Binding-site contacts:
Ligand atom O4 contacts residue LYS190 of chain 8.A at 3.2 Å (salt-bridge).
Ligand atom C5 contacts residue LYS190 of chain 8.A at 4.4 Å.
Ligand atom C7 contacts residue ASN106 of chain 8.A at 3.9 Å.
Ligand atom C6 contacts residue ASN188 of chain 8.A at 4.1 Å.
Ligand atom C8 contacts residue ASN106 of chain 8.A at 3.0 Å.
Ligand atom O5 contacts residue ASN188 of chain 8.A at 3.4 Å (h-bond).
Ligand atom O6 contacts residue ASN188 of chain 8.A at 3.4 Å (h-bond).
Ligand atom N2 contacts residue ASN106 of chain 8.A at 4.0 Å.
Ligand atom C4 contacts residue LYS190 of chain 8.A at 4.2 Å.
Ligand atom C5 contacts residue ASN106 of chain 8.A at 4.0 Å.
Ligand atom C2 contacts residue ASN106 of chain 8.A at 3.3 Å.
Ligand atom O6 contacts residue FUC1 of chain 8.M at 2.3 Å.
Ligand atom O5 contacts residue ASN106 of chain 8.A at 2.6 Å (h-bond).
Ligand atom C5 contacts residue FUC1 of chain 8.M at 4.5 Å.
Ligand atom C6 contacts residue FUC1 of chain 8.M at 3.1 Å.
Ligand atom O6 contacts residue LYS190 of chain 8.A at 3.9 Å.
Ligand atom C1 contacts residue ASN188 of chain 8.A at 3.6 Å.
Ligand atom C8 contacts residue LYS105 of chain 8.A at 4.1 Å.
Ligand atom C5 contacts residue ASN188 of chain 8.A at 4.1 Å.
Ligand atom C1 contacts residue ASN106 of chain 8.A at 2.7 Å.

The protein below binds the small molecule below.
Small molecule (SMILES): CC(=O)N[C@@H]1[C@@H](O)[C@H](O)[C@@H](CO)O[C@H]1O

Sequence of chain 8.A:
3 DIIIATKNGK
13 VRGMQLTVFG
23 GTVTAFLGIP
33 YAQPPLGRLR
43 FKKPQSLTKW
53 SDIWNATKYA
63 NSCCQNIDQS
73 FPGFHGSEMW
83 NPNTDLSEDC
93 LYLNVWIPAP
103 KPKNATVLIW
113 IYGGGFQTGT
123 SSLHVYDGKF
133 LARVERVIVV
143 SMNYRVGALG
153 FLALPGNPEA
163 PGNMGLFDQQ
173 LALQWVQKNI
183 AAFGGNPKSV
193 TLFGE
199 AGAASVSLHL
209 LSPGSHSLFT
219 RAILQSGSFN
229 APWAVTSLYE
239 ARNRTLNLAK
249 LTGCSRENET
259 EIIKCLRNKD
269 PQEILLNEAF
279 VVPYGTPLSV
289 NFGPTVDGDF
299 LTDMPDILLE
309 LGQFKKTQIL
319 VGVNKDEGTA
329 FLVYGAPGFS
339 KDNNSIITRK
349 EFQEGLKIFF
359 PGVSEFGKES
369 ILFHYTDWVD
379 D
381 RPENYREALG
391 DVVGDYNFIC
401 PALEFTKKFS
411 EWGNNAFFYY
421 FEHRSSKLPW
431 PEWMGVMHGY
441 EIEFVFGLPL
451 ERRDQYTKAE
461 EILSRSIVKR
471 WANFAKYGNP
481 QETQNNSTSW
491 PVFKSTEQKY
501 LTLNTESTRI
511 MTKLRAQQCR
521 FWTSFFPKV